Binding-site contacts:
Ligand atom O4 contacts residue VAL227 of chain 1.D at 3.7 Å.
Ligand atom O1 contacts residue ARG170 of chain 1.D at 2.8 Å (salt-bridge).
Ligand atom C5 contacts residue VAL227 of chain 1.D at 3.6 Å (hydrophobic).
Ligand atom O1 contacts residue ILE171 of chain 1.D at 4.0 Å.
Ligand atom O3 contacts residue TYR188 of chain 1.D at 3.8 Å.
Ligand atom O1 contacts residue VAL239 of chain 1.D at 3.6 Å.
Ligand atom O2 contacts residue HIS225 of chain 1.D at 4.1 Å.
Ligand atom C3 contacts residue ILE171 of chain 1.D at 3.9 Å (hydrophobic).
Ligand atom O5 contacts residue HIS175 of chain 1.D at 3.8 Å.
Ligand atom C1 contacts residue ILE171 of chain 1.D at 4.1 Å (hydrophobic).
Ligand atom C3 contacts residue ASN160 of chain 1.D at 3.6 Å.
Ligand atom O1 contacts residue ASN160 of chain 1.D at 3.2 Å (h-bond).
Ligand atom O4 contacts residue LEU199 of chain 1.D at 3.6 Å.
Ligand atom O4 contacts residue ARG235 of chain 1.D at 2.8 Å (salt-bridge).
Ligand atom C3 contacts residue VAL239 of chain 1.D at 3.9 Å (hydrophobic).
Ligand atom C5 contacts residue LEU199 of chain 1.D at 4.0 Å (hydrophobic).
Ligand atom O4 contacts residue LEU186 of chain 1.D at 3.9 Å.
Ligand atom C2 contacts residue MN1 of chain 1.N at 2.8 Å.
Ligand atom C3 contacts residue LEU186 of chain 1.D at 4.1 Å (hydrophobic).
Ligand atom C4 contacts residue LEU186 of chain 1.D at 3.6 Å (hydrophobic).
Ligand atom C1 contacts residue MN1 of chain 1.N at 2.7 Å.
Ligand atom O3 contacts residue ASN160 of chain 1.D at 4.0 Å.
Ligand atom O3 contacts residue VAL227 of chain 1.D at 4.0 Å.
Ligand atom C1 contacts residue ASN160 of chain 1.D at 4.1 Å.
Ligand atom O2 contacts residue ARG170 of chain 1.D at 3.0 Å (salt-bridge).
Ligand atom C5 contacts residue ARG235 of chain 1.D at 3.7 Å.
Ligand atom O2 contacts residue MN1 of chain 1.N at 1.9 Å.
Ligand atom O3 contacts residue ARG235 of chain 1.D at 3.3 Å (salt-bridge).
Ligand atom O4 contacts residue TYR188 of chain 1.D at 2.7 Å (h-bond).
Ligand atom C5 contacts residue TYR188 of chain 1.D at 3.6 Å (hydrophobic).
Ligand atom C5 contacts residue LEU186 of chain 1.D at 3.7 Å (hydrophobic).
Ligand atom O5 contacts residue MN1 of chain 1.N at 2.2 Å.
Ligand atom O5 contacts residue HIS225 of chain 1.D at 3.0 Å.
Ligand atom C4 contacts residue VAL227 of chain 1.D at 3.8 Å (hydrophobic).
Ligand atom O2 contacts residue ASP177 of chain 1.D at 3.2 Å (salt-bridge).
Ligand atom C1 contacts residue HIS175 of chain 1.D at 3.8 Å.
Ligand atom C4 contacts residue LEU199 of chain 1.D at 3.5 Å (hydrophobic).
Ligand atom O2 contacts residue HIS175 of chain 1.D at 2.8 Å (h-bond).
Ligand atom C1 contacts residue ARG170 of chain 1.D at 3.2 Å.
Ligand atom O1 contacts residue MN1 of chain 1.N at 3.9 Å.

The small molecule below binds the protein below.
Small molecule (SMILES): O=C(O)CCC(=O)C(=O)O

Sequence of chain 1.D:
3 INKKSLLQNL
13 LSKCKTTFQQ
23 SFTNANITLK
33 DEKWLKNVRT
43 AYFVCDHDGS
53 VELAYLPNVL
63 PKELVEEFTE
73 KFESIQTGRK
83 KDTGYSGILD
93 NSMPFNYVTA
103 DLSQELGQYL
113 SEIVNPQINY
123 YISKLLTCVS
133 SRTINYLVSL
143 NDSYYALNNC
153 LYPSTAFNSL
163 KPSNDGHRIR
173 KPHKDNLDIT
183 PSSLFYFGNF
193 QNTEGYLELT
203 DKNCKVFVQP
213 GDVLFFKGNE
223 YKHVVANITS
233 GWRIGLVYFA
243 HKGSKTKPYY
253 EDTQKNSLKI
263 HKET